A small-molecule ligand and the protein it binds are described below.
Small molecule (SMILES): CC(=O)N[C@H]1[C@H](O[C@H]2[C@H](O)[C@@H](NC(C)=O)CO[C@@H]2CO)O[C@H](CO)[C@@H](O)[C@@H]1O

Binding-site contacts:
Ligand atom C5 contacts residue NAG1 of chain 1.T at 3.8 Å.
Ligand atom C6 contacts residue GLU181 of chain 1.A at 3.6 Å.
Ligand atom O7 contacts residue CYS413 of chain 1.A at 3.8 Å.
Ligand atom C4 contacts residue VAL414 of chain 1.A at 4.0 Å (hydrophobic).
Ligand atom C3 contacts residue SER415 of chain 1.A at 3.5 Å.
Ligand atom C1 contacts residue ASN232 of chain 1.A at 1.4 Å.
Ligand atom C2 contacts residue ASN232 of chain 1.A at 2.4 Å.
Ligand atom C8 contacts residue SER415 of chain 1.A at 4.1 Å.
Ligand atom O7 contacts residue GLU181 of chain 1.A at 4.0 Å.
Ligand atom O7 contacts residue VAL414 of chain 1.A at 3.6 Å.
Ligand atom O5 contacts residue VAL414 of chain 1.A at 4.2 Å.
Ligand atom C3 contacts residue VAL414 of chain 1.A at 4.0 Å (hydrophobic).
Ligand atom C8 contacts residue VAL414 of chain 1.A at 4.2 Å (hydrophobic).
Ligand atom O7 contacts residue PRO182 of chain 1.A at 3.9 Å.
Ligand atom C8 contacts residue VAL224 of chain 1.A at 3.9 Å (hydrophobic).
Ligand atom N2 contacts residue SER415 of chain 1.A at 2.9 Å (h-bond).
Ligand atom C4 contacts residue ASN232 of chain 1.A at 4.2 Å.
Ligand atom O5 contacts residue ASN232 of chain 1.A at 2.3 Å (h-bond).
Ligand atom C8 contacts residue ASN346 of chain 1.A at 4.0 Å.
Ligand atom O6 contacts residue GLY348 of chain 1.A at 3.9 Å.
Ligand atom O4 contacts residue VAL414 of chain 1.A at 3.9 Å.
Ligand atom O3 contacts residue SER415 of chain 1.A at 4.2 Å.
Ligand atom C5 contacts residue ASN232 of chain 1.A at 3.6 Å.
Ligand atom C8 contacts residue LEU231 of chain 1.A at 3.6 Å (hydrophobic).
Ligand atom C5 contacts residue GLU181 of chain 1.A at 4.0 Å.
Ligand atom O3 contacts residue GLU181 of chain 1.A at 3.8 Å.
Ligand atom C5 contacts residue VAL414 of chain 1.A at 3.4 Å (hydrophobic).
Ligand atom C7 contacts residue VAL414 of chain 1.A at 4.1 Å (hydrophobic).
Ligand atom C6 contacts residue NAG1 of chain 1.T at 3.8 Å.
Ligand atom O3 contacts residue CYS413 of chain 1.A at 4.0 Å.
Ligand atom O7 contacts residue ARG412 of chain 1.A at 4.2 Å.
Ligand atom O5 contacts residue NAG1 of chain 1.T at 3.7 Å.
Ligand atom O5 contacts residue GLU181 of chain 1.A at 3.9 Å.
Ligand atom C1 contacts residue SER415 of chain 1.A at 3.6 Å.
Ligand atom C3 contacts residue ASN232 of chain 1.A at 3.8 Å.
Ligand atom O7 contacts residue ASN232 of chain 1.A at 4.0 Å.
Ligand atom C2 contacts residue SER415 of chain 1.A at 3.5 Å.
Ligand atom N2 contacts residue ASN232 of chain 1.A at 2.9 Å (h-bond).
Ligand atom C7 contacts residue ASN232 of chain 1.A at 3.7 Å.
Ligand atom C7 contacts residue SER415 of chain 1.A at 4.0 Å.

Sequence of chain 1.A:
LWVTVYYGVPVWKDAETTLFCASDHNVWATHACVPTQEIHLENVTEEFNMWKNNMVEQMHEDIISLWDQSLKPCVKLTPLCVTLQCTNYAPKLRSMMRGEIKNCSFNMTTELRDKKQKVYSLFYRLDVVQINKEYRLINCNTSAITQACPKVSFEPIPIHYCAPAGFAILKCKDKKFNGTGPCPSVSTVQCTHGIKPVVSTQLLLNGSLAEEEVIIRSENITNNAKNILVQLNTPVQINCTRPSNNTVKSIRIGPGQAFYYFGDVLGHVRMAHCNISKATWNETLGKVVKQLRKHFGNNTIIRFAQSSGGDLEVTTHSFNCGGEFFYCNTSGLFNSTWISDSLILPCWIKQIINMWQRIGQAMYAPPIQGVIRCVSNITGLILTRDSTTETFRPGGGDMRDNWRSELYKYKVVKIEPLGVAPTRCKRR